Binding-site contacts:
Ligand atom O6 contacts residue ARG82 of chain 1.A at 4.4 Å.
Ligand atom C6 contacts residue PHE80 of chain 1.A at 3.8 Å (hydrophobic).
Ligand atom C8 contacts residue ARG82 of chain 1.A at 3.4 Å.
Ligand atom C2 contacts residue ARG82 of chain 1.A at 3.8 Å.
Ligand atom C8 contacts residue ASN219 of chain 1.A at 4.0 Å.
Ligand atom O6 contacts residue PHE80 of chain 1.A at 3.8 Å.
Ligand atom N2 contacts residue ASN219 of chain 1.A at 2.9 Å (h-bond).
Ligand atom O7 contacts residue ASN219 of chain 1.A at 3.8 Å.
Ligand atom C7 contacts residue ASN219 of chain 1.A at 3.3 Å.
Ligand atom C7 contacts residue ARG82 of chain 1.A at 4.0 Å.
Ligand atom C3 contacts residue ASN219 of chain 1.A at 3.8 Å.
Ligand atom C1 contacts residue ASN219 of chain 1.A at 1.4 Å.
Ligand atom O5 contacts residue ARG82 of chain 1.A at 4.0 Å.
Ligand atom O5 contacts residue ASN219 of chain 1.A at 2.4 Å (h-bond).
Ligand atom O5 contacts residue PHE80 of chain 1.A at 4.1 Å.
Ligand atom C4 contacts residue ASN219 of chain 1.A at 4.2 Å.
Ligand atom C2 contacts residue ASN219 of chain 1.A at 2.4 Å.
Ligand atom C7 contacts residue PRO83 of chain 1.A at 3.9 Å (hydrophobic).
Ligand atom N2 contacts residue ARG82 of chain 1.A at 4.3 Å.
Ligand atom O7 contacts residue PRO83 of chain 1.A at 3.7 Å.
Ligand atom C7 contacts residue GLN217 of chain 1.A at 4.5 Å.
Ligand atom C8 contacts residue PRO83 of chain 1.A at 3.6 Å (hydrophobic).
Ligand atom O7 contacts residue GLN217 of chain 1.A at 3.4 Å (h-bond).
Ligand atom C5 contacts residue ASN219 of chain 1.A at 3.7 Å.
Ligand atom C1 contacts residue ARG82 of chain 1.A at 3.8 Å.

Sequence of chain 1.A:
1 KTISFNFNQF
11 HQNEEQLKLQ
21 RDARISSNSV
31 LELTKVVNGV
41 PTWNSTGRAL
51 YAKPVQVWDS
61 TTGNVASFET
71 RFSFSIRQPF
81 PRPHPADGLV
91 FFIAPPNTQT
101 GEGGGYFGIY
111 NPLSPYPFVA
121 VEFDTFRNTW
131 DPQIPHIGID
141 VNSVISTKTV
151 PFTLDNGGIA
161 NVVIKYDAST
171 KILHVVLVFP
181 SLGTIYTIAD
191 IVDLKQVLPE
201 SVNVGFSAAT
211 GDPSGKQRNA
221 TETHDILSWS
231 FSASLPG

The protein below binds the small molecule below.
Small molecule (SMILES): CC(=O)N[C@H]1[C@H](O[C@H]2[C@H](O[C@@H]3O[C@@H](C)[C@@H](O)[C@@H](O)[C@@H]3O)[C@@H](NC(C)=O)CO[C@@H]2CO)O[C@H](CO)[C@@H](O)[C@@H]1O